Binding-site contacts:
Ligand atom C28 contacts residue ALA259 of chain 1.B at 3.0 Å (hydrophobic).
Ligand atom C26 contacts residue GLU73 of chain 1.B at 3.7 Å.
Ligand atom O23 contacts residue GLN255 of chain 1.B at 3.1 Å (h-bond).
Ligand atom N14 contacts residue LEU22 of chain 1.B at 3.6 Å.
Ligand atom N17 contacts residue VAL57 of chain 1.B at 3.5 Å.
Ligand atom C30 contacts residue GLN352 of chain 1.B at 3.3 Å.
Ligand atom O9 contacts residue GLU66 of chain 1.B at 3.5 Å.
Ligand atom CL2 contacts residue LYS55 of chain 1.B at 3.4 Å.
Ligand atom C32 contacts residue ILE388 of chain 1.B at 3.6 Å (hydrophobic).
Ligand atom N11 contacts residue LEU391 of chain 1.B at 3.4 Å.
Ligand atom C32 contacts residue LEU391 of chain 1.B at 3.6 Å (hydrophobic).
Ligand atom C19 contacts residue VAL57 of chain 1.B at 3.6 Å (hydrophobic).
Ligand atom C29 contacts residue GLN352 of chain 1.B at 3.1 Å.
Ligand atom C31 contacts residue ILE388 of chain 1.B at 3.7 Å (hydrophobic).
Ligand atom CL2 contacts residue TRP256 of chain 1.B at 3.6 Å.
Ligand atom C1 contacts residue LEU391 of chain 1.B at 3.7 Å (hydrophobic).
Ligand atom C15 contacts residue ALA70 of chain 1.B at 3.4 Å (hydrophobic).
Ligand atom C16 contacts residue VAL57 of chain 1.B at 3.5 Å (hydrophobic).
Ligand atom C20 contacts residue ALA21 of chain 1.B at 3.2 Å (hydrophobic).
Ligand atom C1 contacts residue GLU73 of chain 1.B at 3.7 Å.
Ligand atom N5 contacts residue ASN69 of chain 1.B at 3.6 Å.
Ligand atom N14 contacts residue PHE74 of chain 1.B at 3.6 Å.
Ligand atom O27 contacts residue ALA70 of chain 1.B at 3.6 Å.
Ligand atom N11 contacts residue GLU73 of chain 1.B at 2.9 Å (salt-bridge).
Ligand atom C31 contacts residue LEU391 of chain 1.B at 3.4 Å (hydrophobic).
Ligand atom N17 contacts residue LEU77 of chain 1.B at 3.5 Å.
Ligand atom C24 contacts residue GLN255 of chain 1.B at 3.6 Å.
Ligand atom C8 contacts residue ASN69 of chain 1.B at 3.6 Å.
Ligand atom C28 contacts residue GLN255 of chain 1.B at 3.3 Å.
Ligand atom N18 contacts residue VAL57 of chain 1.B at 3.5 Å.
Ligand atom C20 contacts residue LEU77 of chain 1.B at 3.7 Å (hydrophobic).
Ligand atom C19 contacts residue LEU77 of chain 1.B at 3.4 Å (hydrophobic).
Ligand atom C16 contacts residue LEU77 of chain 1.B at 3.7 Å (hydrophobic).
Ligand atom N5 contacts residue MET393 of chain 1.B at 3.1 Å (h-bond).
Ligand atom C6 contacts residue GLU73 of chain 1.B at 3.5 Å.
Ligand atom C20 contacts residue VAL57 of chain 1.B at 3.6 Å (hydrophobic).
Ligand atom N18 contacts residue LEU77 of chain 1.B at 3.4 Å.
Ligand atom N25 contacts residue GLU73 of chain 1.B at 3.5 Å (salt-bridge).
Ligand atom O9 contacts residue ASN69 of chain 1.B at 2.9 Å (h-bond).
Ligand atom C31 contacts residue GLN352 of chain 1.B at 3.6 Å.

Sequence of chain 1.B:
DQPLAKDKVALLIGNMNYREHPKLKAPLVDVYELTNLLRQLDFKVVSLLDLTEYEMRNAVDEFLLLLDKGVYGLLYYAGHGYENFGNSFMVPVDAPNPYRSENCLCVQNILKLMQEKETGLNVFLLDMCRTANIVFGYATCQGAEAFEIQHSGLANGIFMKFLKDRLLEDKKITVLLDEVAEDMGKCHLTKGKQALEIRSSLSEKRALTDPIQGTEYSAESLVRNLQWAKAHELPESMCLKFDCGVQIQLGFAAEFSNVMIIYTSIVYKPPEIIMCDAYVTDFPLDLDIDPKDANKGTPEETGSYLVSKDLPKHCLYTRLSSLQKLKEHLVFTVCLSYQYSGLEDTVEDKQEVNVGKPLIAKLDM

The protein below binds the small molecule below.
Small molecule (SMILES): CO[C@@H](C)c1c(NC(=O)Nc2cnc(C(=O)N3CCCC3)c(Cl)c2)cnc2cc(Cl)nn12